Binding-site contacts:
Ligand atom CA contacts residue LYS241 of chain 1.C at 3.4 Å.
Ligand atom C contacts residue GLU245 of chain 1.C at 3.8 Å.
Ligand atom O contacts residue ARG223 of chain 1.C at 3.8 Å.
Ligand atom O contacts residue GLU245 of chain 1.C at 3.9 Å.
Ligand atom O contacts residue LEU242 of chain 1.C at 3.9 Å.
Ligand atom C contacts residue LYS241 of chain 1.C at 4.0 Å.
Ligand atom OXT contacts residue LYS241 of chain 1.C at 4.1 Å.
Ligand atom O3 contacts residue LYS241 of chain 1.C at 3.3 Å.
Ligand atom OXT contacts residue GLU302 of chain 1.C at 4.0 Å.
Ligand atom C contacts residue GLU302 of chain 1.C at 4.0 Å.
Ligand atom OXT contacts residue GLU245 of chain 1.C at 3.6 Å.
Ligand atom CB contacts residue LEU242 of chain 1.C at 3.7 Å (hydrophobic).
Ligand atom O contacts residue GLU302 of chain 1.C at 3.6 Å.
Ligand atom OXT contacts residue ARG223 of chain 1.C at 4.3 Å.
Ligand atom CB contacts residue LYS241 of chain 1.C at 3.6 Å.

Sequence of chain 1.C:
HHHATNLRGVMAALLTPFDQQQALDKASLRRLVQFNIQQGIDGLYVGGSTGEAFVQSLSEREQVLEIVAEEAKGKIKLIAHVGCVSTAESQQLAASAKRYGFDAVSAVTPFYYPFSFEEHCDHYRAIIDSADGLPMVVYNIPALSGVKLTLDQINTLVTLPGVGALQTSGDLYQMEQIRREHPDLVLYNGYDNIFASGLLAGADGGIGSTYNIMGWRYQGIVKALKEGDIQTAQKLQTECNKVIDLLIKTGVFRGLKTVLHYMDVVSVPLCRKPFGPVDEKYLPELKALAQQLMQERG

The small molecule below binds the protein below.
Small molecule (SMILES): CC(=O)C(=O)O